Binding-site contacts:
Ligand atom F2 contacts residue TYR142 of chain 4.A at 3.6 Å.
Ligand atom C6B contacts residue LEU181 of chain 4.A at 3.5 Å (hydrophobic).
Ligand atom CM3 contacts residue ASN212 of chain 4.A at 3.6 Å.
Ligand atom N2 contacts residue LEU100 of chain 4.A at 3.8 Å.
Ligand atom O1B contacts residue ILE98 of chain 4.A at 3.1 Å.
Ligand atom O1 contacts residue MET214 of chain 4.A at 3.3 Å.
Ligand atom C4 contacts residue LEU100 of chain 4.A at 3.7 Å (hydrophobic).
Ligand atom CM6 contacts residue MET214 of chain 4.A at 3.4 Å (hydrophobic).
Ligand atom O1A contacts residue TYR144 of chain 4.A at 3.3 Å.
Ligand atom N3A contacts residue LEU217 of chain 4.A at 3.6 Å.
Ligand atom CM6 contacts residue TYR144 of chain 4.A at 3.6 Å (hydrophobic).
Ligand atom F3 contacts residue MET143 of chain 4.A at 3.3 Å.
Ligand atom CM2 contacts residue ILE122 of chain 4.A at 3.5 Å (hydrophobic).
Ligand atom N1A contacts residue TYR144 of chain 4.A at 3.3 Å.
Ligand atom CM3 contacts residue TYR190 of chain 4.A at 3.7 Å (hydrophobic).
Ligand atom C4B contacts residue LEU181 of chain 4.A at 3.8 Å (hydrophobic).
Ligand atom C3 contacts residue LEU100 of chain 4.A at 3.6 Å (hydrophobic).
Ligand atom O1 contacts residue LEU100 of chain 4.A at 3.7 Å.
Ligand atom F3 contacts residue TYR144 of chain 4.A at 3.1 Å.
Ligand atom C1B contacts residue LEU181 of chain 4.A at 3.8 Å (hydrophobic).
Ligand atom C2A contacts residue TYR144 of chain 4.A at 3.6 Å (hydrophobic).
Ligand atom N1A contacts residue PHE179 of chain 4.A at 3.6 Å.
Ligand atom F1 contacts residue MET124 of chain 4.A at 3.5 Å.
Ligand atom CM4 contacts residue TYR142 of chain 4.A at 3.5 Å (hydrophobic).
Ligand atom N3A contacts residue PHE179 of chain 4.A at 3.2 Å.
Ligand atom C1B contacts residue ILE98 of chain 4.A at 3.7 Å (hydrophobic).
Ligand atom C1C contacts residue MET214 of chain 4.A at 3.5 Å (hydrophobic).
Ligand atom CM6 contacts residue LEU184 of chain 4.A at 3.4 Å (hydrophobic).
Ligand atom F1 contacts residue TYR142 of chain 4.A at 3.3 Å.
Ligand atom F3 contacts residue TYR142 of chain 4.A at 2.6 Å.
Ligand atom C4 contacts residue TYR190 of chain 4.A at 3.6 Å (hydrophobic).
Ligand atom C5B contacts residue LEU181 of chain 4.A at 3.5 Å (hydrophobic).
Ligand atom F1 contacts residue LEU217 of chain 4.A at 3.3 Å.
Ligand atom F3 contacts residue ALA166 of chain 4.A at 3.2 Å.
Ligand atom F2 contacts residue PHE179 of chain 4.A at 3.6 Å.
Ligand atom C2A contacts residue PHE179 of chain 4.A at 3.5 Å (hydrophobic).
Ligand atom C5B contacts residue TYR144 of chain 4.A at 3.7 Å (hydrophobic).
Ligand atom C3A contacts residue PHE179 of chain 4.A at 3.4 Å (hydrophobic).
Ligand atom F2 contacts residue VAL168 of chain 4.A at 2.9 Å.
Ligand atom C3A contacts residue TYR144 of chain 4.A at 3.7 Å (hydrophobic).

Sequence of chain 4.A:
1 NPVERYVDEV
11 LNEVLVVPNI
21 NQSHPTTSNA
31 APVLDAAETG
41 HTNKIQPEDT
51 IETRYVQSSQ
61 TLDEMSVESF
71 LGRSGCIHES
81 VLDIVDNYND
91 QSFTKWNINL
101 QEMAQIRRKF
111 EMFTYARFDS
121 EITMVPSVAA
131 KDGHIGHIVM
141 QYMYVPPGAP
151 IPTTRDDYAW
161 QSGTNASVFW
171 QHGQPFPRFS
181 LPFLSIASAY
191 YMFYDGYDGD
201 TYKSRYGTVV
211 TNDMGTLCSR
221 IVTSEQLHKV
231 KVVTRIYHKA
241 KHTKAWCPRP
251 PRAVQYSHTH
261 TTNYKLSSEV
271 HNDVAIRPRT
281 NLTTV

Sequence of chain 4.C:
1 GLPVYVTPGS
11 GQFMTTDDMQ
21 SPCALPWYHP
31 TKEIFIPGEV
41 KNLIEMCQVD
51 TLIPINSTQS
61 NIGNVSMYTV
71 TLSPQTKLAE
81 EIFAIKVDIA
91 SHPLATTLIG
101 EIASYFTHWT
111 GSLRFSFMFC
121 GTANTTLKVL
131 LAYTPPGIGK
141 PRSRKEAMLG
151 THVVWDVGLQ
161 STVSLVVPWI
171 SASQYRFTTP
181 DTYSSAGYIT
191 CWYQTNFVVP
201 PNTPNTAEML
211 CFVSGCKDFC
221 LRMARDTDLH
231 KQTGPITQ

A small-molecule ligand and the protein it binds are described below.
Small molecule (SMILES): Cc1cc(CCCOc2c(C)cc(-c3noc(C(F)(F)F)n3)cc2C)on1